The protein below binds the small molecule below.
Small molecule (SMILES): CC(=O)N[C@H]1[C@H](O[C@H]2[C@H](O)[C@@H](NC(C)=O)CO[C@@H]2CO)O[C@H](CO)[C@@H](O)[C@@H]1O

Binding-site contacts:
Ligand atom C2 contacts residue ASN19 of chain 46.S at 3.4 Å.
Ligand atom C1 contacts residue ASN19 of chain 46.S at 1.9 Å.
Ligand atom C3 contacts residue ASN19 of chain 46.S at 4.4 Å.
Ligand atom C6 contacts residue ASN19 of chain 46.S at 4.1 Å.
Ligand atom O5 contacts residue ASN19 of chain 46.S at 2.2 Å (h-bond).
Ligand atom N2 contacts residue ASN19 of chain 46.S at 4.1 Å.
Ligand atom C8 contacts residue TYR17 of chain 46.S at 4.2 Å (hydrophobic).
Ligand atom O6 contacts residue ASN19 of chain 46.S at 4.4 Å.
Ligand atom C5 contacts residue ASN19 of chain 46.S at 3.4 Å.

Sequence of chain 46.S:
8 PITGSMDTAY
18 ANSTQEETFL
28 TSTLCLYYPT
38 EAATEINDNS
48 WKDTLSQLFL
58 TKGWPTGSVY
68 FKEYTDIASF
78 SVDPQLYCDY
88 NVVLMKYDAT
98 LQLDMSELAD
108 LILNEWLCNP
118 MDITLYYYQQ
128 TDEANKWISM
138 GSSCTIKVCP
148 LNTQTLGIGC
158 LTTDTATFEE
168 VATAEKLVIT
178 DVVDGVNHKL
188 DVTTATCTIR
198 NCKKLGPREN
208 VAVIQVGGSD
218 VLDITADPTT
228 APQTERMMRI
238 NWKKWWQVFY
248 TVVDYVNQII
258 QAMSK